Sequence of chain 1.A:
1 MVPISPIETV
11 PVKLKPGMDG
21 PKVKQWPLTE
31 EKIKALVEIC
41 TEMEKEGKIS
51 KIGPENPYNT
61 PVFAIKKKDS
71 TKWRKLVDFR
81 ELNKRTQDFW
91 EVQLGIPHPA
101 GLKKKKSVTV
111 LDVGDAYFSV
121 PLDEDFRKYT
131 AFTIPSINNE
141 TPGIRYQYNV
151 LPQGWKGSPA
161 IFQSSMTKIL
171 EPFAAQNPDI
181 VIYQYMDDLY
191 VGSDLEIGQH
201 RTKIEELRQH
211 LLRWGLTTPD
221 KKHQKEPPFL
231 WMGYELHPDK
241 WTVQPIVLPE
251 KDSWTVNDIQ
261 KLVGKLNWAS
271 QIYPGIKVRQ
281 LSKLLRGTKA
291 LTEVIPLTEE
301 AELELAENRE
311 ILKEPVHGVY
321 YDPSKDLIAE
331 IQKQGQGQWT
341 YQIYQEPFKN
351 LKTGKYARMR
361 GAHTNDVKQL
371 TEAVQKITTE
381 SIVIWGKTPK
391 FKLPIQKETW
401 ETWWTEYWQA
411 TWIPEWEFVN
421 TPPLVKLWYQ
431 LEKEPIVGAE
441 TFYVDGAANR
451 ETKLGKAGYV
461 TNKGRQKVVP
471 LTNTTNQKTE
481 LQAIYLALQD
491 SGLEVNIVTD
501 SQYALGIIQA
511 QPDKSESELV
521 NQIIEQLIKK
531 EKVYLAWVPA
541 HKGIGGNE

The small molecule below binds the protein below.
Small molecule (SMILES): Brc1cn[nH]c1

Binding-site contacts:
Ligand atom C3 contacts residue ARG145 of chain 1.A at 4.0 Å.
Ligand atom N1 contacts residue TYR58 of chain 1.A at 4.3 Å.
Ligand atom C5 contacts residue ASN59 of chain 1.A at 4.2 Å.
Ligand atom N2 contacts residue THR133 of chain 1.A at 4.2 Å.
Ligand atom C4 contacts residue PRO57 of chain 1.A at 4.5 Å (hydrophobic).
Ligand atom N1 contacts residue ARG145 of chain 1.A at 4.0 Å.
Ligand atom BR4 contacts residue LYS24 of chain 1.A at 4.5 Å.
Ligand atom BR4 contacts residue LYS22 of chain 1.A at 4.0 Å.
Ligand atom C5 contacts residue TYR58 of chain 1.A at 4.3 Å (hydrophobic).
Ligand atom N2 contacts residue ASN59 of chain 1.A at 4.3 Å.
Ligand atom N2 contacts residue ARG145 of chain 1.A at 3.5 Å (salt-bridge).
Ligand atom N1 contacts residue ASN56 of chain 1.A at 4.4 Å.
Ligand atom C5 contacts residue PRO57 of chain 1.A at 3.5 Å (hydrophobic).
Ligand atom C4 contacts residue ASN59 of chain 1.A at 3.5 Å.
Ligand atom C3 contacts residue ASN59 of chain 1.A at 3.6 Å.
Ligand atom N1 contacts residue PRO57 of chain 1.A at 4.2 Å.
Ligand atom C3 contacts residue THR133 of chain 1.A at 4.3 Å.
Ligand atom BR4 contacts residue ASN59 of chain 1.A at 3.7 Å.
Ligand atom BR4 contacts residue VAL23 of chain 1.A at 3.7 Å.